Sequence of chain 6.A:
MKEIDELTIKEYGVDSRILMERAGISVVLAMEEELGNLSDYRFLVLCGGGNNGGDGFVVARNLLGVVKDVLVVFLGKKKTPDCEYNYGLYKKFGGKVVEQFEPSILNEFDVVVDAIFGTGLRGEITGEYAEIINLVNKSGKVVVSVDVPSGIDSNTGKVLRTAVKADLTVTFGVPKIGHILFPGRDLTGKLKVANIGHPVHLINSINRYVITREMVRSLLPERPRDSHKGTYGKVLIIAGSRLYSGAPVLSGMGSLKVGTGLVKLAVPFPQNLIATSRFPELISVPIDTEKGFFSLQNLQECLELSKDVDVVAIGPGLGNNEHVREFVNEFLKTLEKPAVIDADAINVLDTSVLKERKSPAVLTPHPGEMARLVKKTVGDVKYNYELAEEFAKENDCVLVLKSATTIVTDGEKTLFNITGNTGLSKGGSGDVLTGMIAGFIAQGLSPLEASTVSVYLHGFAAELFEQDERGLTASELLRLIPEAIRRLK

The protein below binds the small molecule below.
Small molecule (SMILES): CC(C)C[C@H](NC(=O)[C@H](CC1=CN=C2C=CC=CC12)NC(=O)[C@H](C)NC(=O)[C@H](C)N)C(=O)N[C@@H](Cc1ccccc1)C(=O)N[C@@H](CCC(=O)O)C(=O)N[C@@H](C)C=O

Binding-site contacts:
Ligand atom CD1 contacts residue ASN74 of chain 6.A at 3.8 Å.
Ligand atom CD1 contacts residue SER38 of chain 2.A at 3.7 Å.
Ligand atom O contacts residue ASN207 of chain 2.A at 3.0 Å (h-bond).
Ligand atom CZ2 contacts residue ASN207 of chain 2.A at 3.6 Å.
Ligand atom N contacts residue VAL205 of chain 2.A at 2.7 Å (h-bond).
Ligand atom O contacts residue ALA206 of chain 2.A at 3.2 Å.
Ligand atom C contacts residue VAL205 of chain 2.A at 3.5 Å (hydrophobic).
Ligand atom CD1 contacts residue ASN207 of chain 2.A at 3.7 Å.
Ligand atom CE2 contacts residue VAL40 of chain 6.A at 3.7 Å (hydrophobic).
Ligand atom CZ2 contacts residue ASN74 of chain 6.A at 3.5 Å.
Ligand atom CA contacts residue VAL205 of chain 2.A at 3.8 Å (hydrophobic).
Ligand atom CD2 contacts residue LEU41 of chain 2.A at 3.5 Å (hydrophobic).
Ligand atom CE2 contacts residue ASN207 of chain 2.A at 3.4 Å.
Ligand atom CA contacts residue GLU44 of chain 6.A at 3.8 Å.
Ligand atom NE1 contacts residue ASN74 of chain 6.A at 3.0 Å (h-bond).
Ligand atom N contacts residue GLU44 of chain 6.A at 2.8 Å (salt-bridge).
Ligand atom CA contacts residue ASN49 of chain 6.A at 3.7 Å.
Ligand atom CA contacts residue VAL205 of chain 2.A at 3.3 Å (hydrophobic).
Ligand atom CH2 contacts residue ARG34 of chain 2.A at 3.5 Å.
Ligand atom CZ contacts residue SER38 of chain 2.A at 3.4 Å.
Ligand atom CZ2 contacts residue ARG34 of chain 2.A at 3.6 Å.
Ligand atom O contacts residue LYS204 of chain 2.A at 3.7 Å.
Ligand atom C contacts residue GLU44 of chain 6.A at 3.0 Å.
Ligand atom CA contacts residue GLU44 of chain 6.A at 3.3 Å.
Ligand atom NE1 contacts residue ASN207 of chain 2.A at 3.5 Å (h-bond).
Ligand atom CD2 contacts residue GLU45 of chain 2.A at 3.8 Å.
Ligand atom O contacts residue ASN207 of chain 2.A at 2.8 Å (h-bond).
Ligand atom N contacts residue GLU44 of chain 6.A at 2.9 Å (salt-bridge).
Ligand atom CB contacts residue GLU44 of chain 6.A at 3.6 Å.
Ligand atom O contacts residue VAL205 of chain 2.A at 3.6 Å.
Ligand atom O contacts residue VAL205 of chain 2.A at 2.8 Å (h-bond).
Ligand atom N contacts residue ASN49 of chain 6.A at 3.7 Å.
Ligand atom O contacts residue GLU44 of chain 6.A at 3.7 Å.
Ligand atom CZ contacts residue ALA42 of chain 2.A at 3.6 Å (hydrophobic).
Ligand atom CD2 contacts residue VAL40 of chain 6.A at 3.6 Å (hydrophobic).
Ligand atom CG contacts residue VAL40 of chain 6.A at 3.7 Å (hydrophobic).
Ligand atom CE1 contacts residue ALA206 of chain 2.A at 3.8 Å (hydrophobic).
Ligand atom CE1 contacts residue SER38 of chain 2.A at 3.9 Å.
Ligand atom CB contacts residue GLU44 of chain 6.A at 3.1 Å.
Ligand atom CH2 contacts residue ILE37 of chain 6.A at 3.8 Å (hydrophobic).

Sequence of chain 2.A:
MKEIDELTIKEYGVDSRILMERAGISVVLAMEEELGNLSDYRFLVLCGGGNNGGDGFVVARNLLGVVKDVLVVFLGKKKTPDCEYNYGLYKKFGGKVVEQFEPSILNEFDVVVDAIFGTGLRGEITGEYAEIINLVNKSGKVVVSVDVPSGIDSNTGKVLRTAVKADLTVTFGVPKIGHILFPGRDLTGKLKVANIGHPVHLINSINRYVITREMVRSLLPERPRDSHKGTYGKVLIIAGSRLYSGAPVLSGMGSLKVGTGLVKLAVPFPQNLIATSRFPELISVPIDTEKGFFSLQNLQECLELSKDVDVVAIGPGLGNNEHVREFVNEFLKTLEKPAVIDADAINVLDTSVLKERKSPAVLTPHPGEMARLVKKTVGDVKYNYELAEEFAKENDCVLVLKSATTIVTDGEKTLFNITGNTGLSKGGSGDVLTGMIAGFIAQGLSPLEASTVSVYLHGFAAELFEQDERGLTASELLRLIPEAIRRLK